Binding-site contacts:
Ligand atom C20 contacts residue PHE426 of chain 1.E at 3.6 Å (hydrophobic).
Ligand atom C14 contacts residue TYR1205 of chain 1.E at 4.4 Å (hydrophobic).
Ligand atom O3 contacts residue SER1209 of chain 1.E at 3.9 Å.
Ligand atom C16 contacts residue TYR1205 of chain 1.E at 3.6 Å (hydrophobic).
Ligand atom C25 contacts residue LEU427 of chain 1.E at 4.0 Å (hydrophobic).
Ligand atom C15 contacts residue TYR1205 of chain 1.E at 4.1 Å (hydrophobic).
Ligand atom O6 contacts residue ASN430 of chain 1.E at 3.7 Å.
Ligand atom O5 contacts residue SER1209 of chain 1.E at 4.4 Å.
Ligand atom O4 contacts residue LEU2 of chain 1.A at 4.3 Å.
Ligand atom C25 contacts residue PHE426 of chain 1.E at 3.9 Å (hydrophobic).
Ligand atom O5 contacts residue ASN1212 of chain 1.E at 3.7 Å.

Sequence of chain 1.A:
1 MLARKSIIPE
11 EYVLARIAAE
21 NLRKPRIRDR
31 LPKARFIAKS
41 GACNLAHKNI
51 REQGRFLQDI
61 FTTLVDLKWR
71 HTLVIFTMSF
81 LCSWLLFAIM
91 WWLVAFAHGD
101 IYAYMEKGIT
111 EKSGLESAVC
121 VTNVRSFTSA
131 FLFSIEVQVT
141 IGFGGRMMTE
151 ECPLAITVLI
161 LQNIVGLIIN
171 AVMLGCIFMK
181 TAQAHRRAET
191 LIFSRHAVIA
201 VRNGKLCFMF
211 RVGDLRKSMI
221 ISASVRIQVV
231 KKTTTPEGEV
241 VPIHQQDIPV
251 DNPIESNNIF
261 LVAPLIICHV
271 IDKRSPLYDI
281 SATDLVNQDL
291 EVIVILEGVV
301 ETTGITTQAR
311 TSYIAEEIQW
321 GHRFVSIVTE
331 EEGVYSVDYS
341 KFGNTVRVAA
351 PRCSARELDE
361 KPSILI

This small molecule binds to this protein.
Small molecule (SMILES): COc1ccc(Cl)cc1C(=O)NCCc1ccc(S(=O)(=O)NC(=O)NC2CCCCC2)cc1

Sequence of chain 1.E:
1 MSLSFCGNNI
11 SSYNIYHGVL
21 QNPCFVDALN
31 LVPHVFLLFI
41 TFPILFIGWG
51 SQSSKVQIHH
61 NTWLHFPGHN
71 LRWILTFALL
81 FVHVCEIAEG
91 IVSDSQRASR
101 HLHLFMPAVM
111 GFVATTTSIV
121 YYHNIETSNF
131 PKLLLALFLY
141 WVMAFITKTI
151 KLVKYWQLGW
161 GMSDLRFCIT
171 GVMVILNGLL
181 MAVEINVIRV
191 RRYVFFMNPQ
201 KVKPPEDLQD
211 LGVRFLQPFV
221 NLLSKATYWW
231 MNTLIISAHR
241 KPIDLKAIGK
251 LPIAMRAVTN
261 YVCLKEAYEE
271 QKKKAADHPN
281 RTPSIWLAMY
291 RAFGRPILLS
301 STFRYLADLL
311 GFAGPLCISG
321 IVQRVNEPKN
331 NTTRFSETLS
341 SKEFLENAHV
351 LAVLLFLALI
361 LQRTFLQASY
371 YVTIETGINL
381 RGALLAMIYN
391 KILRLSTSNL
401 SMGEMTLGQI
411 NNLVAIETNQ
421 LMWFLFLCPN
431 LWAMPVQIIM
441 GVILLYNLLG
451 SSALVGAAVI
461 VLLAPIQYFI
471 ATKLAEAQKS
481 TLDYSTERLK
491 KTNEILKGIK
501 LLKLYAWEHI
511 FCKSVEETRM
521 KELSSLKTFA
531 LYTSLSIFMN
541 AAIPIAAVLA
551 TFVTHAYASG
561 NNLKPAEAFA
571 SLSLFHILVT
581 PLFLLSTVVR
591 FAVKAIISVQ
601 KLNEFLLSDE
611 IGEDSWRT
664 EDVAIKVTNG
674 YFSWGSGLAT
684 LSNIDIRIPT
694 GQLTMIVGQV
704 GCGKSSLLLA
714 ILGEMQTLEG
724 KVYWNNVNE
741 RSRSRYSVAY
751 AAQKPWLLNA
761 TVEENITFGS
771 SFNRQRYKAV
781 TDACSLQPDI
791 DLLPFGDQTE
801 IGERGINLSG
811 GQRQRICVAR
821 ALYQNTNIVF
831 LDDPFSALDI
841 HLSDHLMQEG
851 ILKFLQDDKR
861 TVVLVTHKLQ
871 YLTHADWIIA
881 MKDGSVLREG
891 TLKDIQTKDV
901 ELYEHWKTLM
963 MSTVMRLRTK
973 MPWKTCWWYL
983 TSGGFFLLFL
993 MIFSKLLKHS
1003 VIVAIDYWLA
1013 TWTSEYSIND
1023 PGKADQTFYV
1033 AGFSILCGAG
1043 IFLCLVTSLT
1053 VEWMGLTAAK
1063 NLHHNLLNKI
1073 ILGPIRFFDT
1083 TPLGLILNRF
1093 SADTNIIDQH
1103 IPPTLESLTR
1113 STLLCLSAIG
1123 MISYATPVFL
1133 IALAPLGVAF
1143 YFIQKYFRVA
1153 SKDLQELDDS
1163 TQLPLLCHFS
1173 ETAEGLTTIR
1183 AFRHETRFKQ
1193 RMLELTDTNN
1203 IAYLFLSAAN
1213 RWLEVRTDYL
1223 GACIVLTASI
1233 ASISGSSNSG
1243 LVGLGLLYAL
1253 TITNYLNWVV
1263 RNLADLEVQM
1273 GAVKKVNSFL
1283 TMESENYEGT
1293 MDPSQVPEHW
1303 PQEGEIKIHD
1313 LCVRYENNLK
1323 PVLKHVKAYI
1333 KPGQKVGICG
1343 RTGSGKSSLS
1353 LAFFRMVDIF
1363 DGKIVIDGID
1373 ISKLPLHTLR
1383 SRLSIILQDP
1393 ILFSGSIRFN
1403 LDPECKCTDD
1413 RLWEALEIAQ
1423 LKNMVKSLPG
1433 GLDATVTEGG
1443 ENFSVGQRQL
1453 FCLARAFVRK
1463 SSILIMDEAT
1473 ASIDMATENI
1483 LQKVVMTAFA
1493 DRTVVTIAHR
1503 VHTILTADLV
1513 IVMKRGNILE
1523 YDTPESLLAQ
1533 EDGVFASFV